Sequence of chain 1.A:
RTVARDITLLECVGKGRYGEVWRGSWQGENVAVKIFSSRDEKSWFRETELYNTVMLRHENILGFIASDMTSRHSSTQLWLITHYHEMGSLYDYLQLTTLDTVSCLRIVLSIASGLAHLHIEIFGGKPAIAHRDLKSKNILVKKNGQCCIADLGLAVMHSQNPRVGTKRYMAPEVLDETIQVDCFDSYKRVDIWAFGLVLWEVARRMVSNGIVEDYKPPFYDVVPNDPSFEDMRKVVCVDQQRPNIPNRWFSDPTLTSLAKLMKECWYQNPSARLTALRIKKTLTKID

This small molecule binds to this protein.
Small molecule (SMILES): COc1cc(-c2cncc(-c3ccc(C4CCN(C)CC4)cc3)c2C)cc(OC)c1OC

Binding-site contacts:
Ligand atom C11 contacts residue GLY91 of chain 1.A at 3.8 Å.
Ligand atom C09 contacts residue HIS88 of chain 1.A at 3.1 Å.
Ligand atom C14 contacts residue VAL16 of chain 1.A at 3.9 Å (hydrophobic).
Ligand atom C32 contacts residue ASP156 of chain 1.A at 3.7 Å.
Ligand atom C01 contacts residue LYS37 of chain 1.A at 3.5 Å.
Ligand atom C01 contacts residue THR85 of chain 1.A at 3.4 Å.
Ligand atom C29 contacts residue LYS142 of chain 1.A at 3.4 Å.
Ligand atom C22 contacts residue VAL16 of chain 1.A at 3.6 Å (hydrophobic).
Ligand atom C26 contacts residue LEU145 of chain 1.A at 3.8 Å (hydrophobic).
Ligand atom C07 contacts residue HIS86 of chain 1.A at 3.9 Å.
Ligand atom C14 contacts residue GLY91 of chain 1.A at 3.8 Å.
Ligand atom C09 contacts residue TYR87 of chain 1.A at 3.8 Å (hydrophobic).
Ligand atom C04 contacts residue ALA35 of chain 1.A at 3.8 Å (hydrophobic).
Ligand atom N08 contacts residue LEU145 of chain 1.A at 3.4 Å.
Ligand atom C22 contacts residue TYR87 of chain 1.A at 3.5 Å (hydrophobic).
Ligand atom O02 contacts residue LYS37 of chain 1.A at 3.5 Å.
Ligand atom C04 contacts residue THR85 of chain 1.A at 3.9 Å.
Ligand atom C23 contacts residue TYR87 of chain 1.A at 3.4 Å (hydrophobic).
Ligand atom C07 contacts residue ALA35 of chain 1.A at 3.7 Å (hydrophobic).
Ligand atom C09 contacts residue LEU145 of chain 1.A at 3.3 Å (hydrophobic).
Ligand atom N08 contacts residue TYR87 of chain 1.A at 3.9 Å.
Ligand atom C07 contacts residue LEU145 of chain 1.A at 3.4 Å (hydrophobic).
Ligand atom C25 contacts residue VAL24 of chain 1.A at 3.8 Å (hydrophobic).
Ligand atom C23 contacts residue HIS88 of chain 1.A at 3.8 Å.
Ligand atom O31 contacts residue LYS37 of chain 1.A at 3.5 Å.
Ligand atom C24 contacts residue LEU145 of chain 1.A at 3.4 Å (hydrophobic).
Ligand atom C13 contacts residue VAL16 of chain 1.A at 3.9 Å (hydrophobic).
Ligand atom C10 contacts residue LEU145 of chain 1.A at 3.3 Å (hydrophobic).
Ligand atom O28 contacts residue ALA155 of chain 1.A at 3.7 Å.
Ligand atom C29 contacts residue ASN143 of chain 1.A at 3.5 Å.
Ligand atom N08 contacts residue HIS88 of chain 1.A at 3.0 Å (h-bond).
Ligand atom C23 contacts residue VAL16 of chain 1.A at 3.7 Å (hydrophobic).
Ligand atom C01 contacts residue LEU83 of chain 1.A at 3.5 Å (hydrophobic).
Ligand atom C13 contacts residue GLY91 of chain 1.A at 3.5 Å.
Ligand atom C12 contacts residue GLY91 of chain 1.A at 3.5 Å.
Ligand atom C01 contacts residue ALA35 of chain 1.A at 3.6 Å (hydrophobic).
Ligand atom C11 contacts residue VAL16 of chain 1.A at 3.8 Å (hydrophobic).
Ligand atom C29 contacts residue ALA155 of chain 1.A at 3.8 Å (hydrophobic).
Ligand atom C04 contacts residue VAL24 of chain 1.A at 3.8 Å (hydrophobic).
Ligand atom C06 contacts residue LEU145 of chain 1.A at 3.3 Å (hydrophobic).